The protein below binds the small molecule below.
Small molecule (SMILES): CC(C)C[C@H](NC(=O)[C@H](Cc1ccc(O)cc1)NC(=O)[C@H](CO)NC(=O)CNC(=O)[C@H](Cc1ccc(O)cc1)NC(=O)[C@@H]1CCCN1C(=O)[C@H](Cc1ccc(O)cc1)NC(=O)[C@H](CC1=c2ccccc2=NC1)NC(=O)[C@@H](NC(=O)[C@@H](N)CCCN=C(N)N)C(C)C)C(=O)N[C@H](C(=O)N[C@@H](C)C(=O)N[C@@H](CO)C(=O)NCC(=O)N[C@@H](CO)C(=O)O)[C@@H](C)O

Sequence of chain 1.C:
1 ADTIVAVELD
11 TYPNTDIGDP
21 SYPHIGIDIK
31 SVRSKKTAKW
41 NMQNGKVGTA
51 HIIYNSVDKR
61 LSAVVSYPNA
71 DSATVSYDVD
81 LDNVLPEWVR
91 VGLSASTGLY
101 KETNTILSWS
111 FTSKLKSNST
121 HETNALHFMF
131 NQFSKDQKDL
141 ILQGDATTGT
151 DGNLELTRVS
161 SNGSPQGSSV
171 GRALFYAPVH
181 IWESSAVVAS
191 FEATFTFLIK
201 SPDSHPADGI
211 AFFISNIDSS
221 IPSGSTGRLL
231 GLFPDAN

Binding-site contacts:
Ligand atom CE2 contacts residue LYS39 of chain 1.C at 2.4 Å.
Ligand atom CB contacts residue ASN44 of chain 1.C at 3.3 Å.
Ligand atom CE1 contacts residue SER204 of chain 1.C at 2.8 Å.
Ligand atom CG contacts residue ASN44 of chain 1.C at 3.3 Å.
Ligand atom CE1 contacts residue HIS205 of chain 1.C at 2.6 Å.
Ligand atom CZ2 contacts residue PRO202 of chain 1.C at 2.8 Å (hydrophobic).
Ligand atom CD contacts residue LYS46 of chain 1.C at 3.3 Å.
Ligand atom CZ2 contacts residue SER201 of chain 1.C at 2.6 Å.
Ligand atom CZ3 contacts residue PRO202 of chain 1.C at 3.0 Å (hydrophobic).
Ligand atom N contacts residue LYS46 of chain 1.C at 3.2 Å.
Ligand atom OH contacts residue LYS39 of chain 1.C at 3.2 Å (salt-bridge).
Ligand atom CD1 contacts residue ASN44 of chain 1.C at 2.6 Å.
Ligand atom NE contacts residue LYS46 of chain 1.C at 3.0 Å.
Ligand atom CD1 contacts residue HIS205 of chain 1.C at 2.6 Å.
Ligand atom N contacts residue ASN41 of chain 1.C at 3.3 Å (h-bond).
Ligand atom CD2 contacts residue ASN41 of chain 1.C at 2.8 Å.
Ligand atom CB contacts residue ASN41 of chain 1.C at 2.6 Å.
Ligand atom OH contacts residue SER204 of chain 1.C at 2.9 Å.
Ligand atom CB contacts residue PRO206 of chain 1.C at 3.0 Å (hydrophobic).
Ligand atom O contacts residue ASN44 of chain 1.C at 2.6 Å (h-bond).
Ligand atom CG contacts residue ASN41 of chain 1.C at 3.1 Å.
Ligand atom CZ contacts residue SER204 of chain 1.C at 3.4 Å.
Ligand atom OG contacts residue LYS39 of chain 1.C at 3.1 Å.
Ligand atom N contacts residue GLY45 of chain 1.C at 2.5 Å (h-bond).
Ligand atom CE2 contacts residue SER201 of chain 1.C at 2.8 Å.
Ligand atom CE1 contacts residue LYS39 of chain 1.C at 3.0 Å.
Ligand atom CD1 contacts residue SER204 of chain 1.C at 3.2 Å.
Ligand atom CH2 contacts residue PRO202 of chain 1.C at 2.5 Å (hydrophobic).
Ligand atom CG contacts residue LYS46 of chain 1.C at 3.2 Å.
Ligand atom OG contacts residue TRP40 of chain 1.C at 3.4 Å (h-bond).
Ligand atom CG contacts residue HIS205 of chain 1.C at 3.2 Å.
Ligand atom CD2 contacts residue LYS39 of chain 1.C at 3.2 Å.
Ligand atom CA contacts residue ASN44 of chain 1.C at 3.1 Å.
Ligand atom CB contacts residue SER204 of chain 1.C at 3.4 Å.
Ligand atom CB contacts residue TRP40 of chain 1.C at 3.3 Å (hydrophobic).
Ligand atom CZ contacts residue LYS39 of chain 1.C at 2.8 Å.
Ligand atom CD contacts residue ASN44 of chain 1.C at 2.5 Å.
Ligand atom NE1 contacts residue ASN44 of chain 1.C at 2.8 Å (h-bond).
Ligand atom CB contacts residue HIS205 of chain 1.C at 3.1 Å.
Ligand atom NE1 contacts residue SER201 of chain 1.C at 2.8 Å (h-bond).